Sequence of chain 1.D:
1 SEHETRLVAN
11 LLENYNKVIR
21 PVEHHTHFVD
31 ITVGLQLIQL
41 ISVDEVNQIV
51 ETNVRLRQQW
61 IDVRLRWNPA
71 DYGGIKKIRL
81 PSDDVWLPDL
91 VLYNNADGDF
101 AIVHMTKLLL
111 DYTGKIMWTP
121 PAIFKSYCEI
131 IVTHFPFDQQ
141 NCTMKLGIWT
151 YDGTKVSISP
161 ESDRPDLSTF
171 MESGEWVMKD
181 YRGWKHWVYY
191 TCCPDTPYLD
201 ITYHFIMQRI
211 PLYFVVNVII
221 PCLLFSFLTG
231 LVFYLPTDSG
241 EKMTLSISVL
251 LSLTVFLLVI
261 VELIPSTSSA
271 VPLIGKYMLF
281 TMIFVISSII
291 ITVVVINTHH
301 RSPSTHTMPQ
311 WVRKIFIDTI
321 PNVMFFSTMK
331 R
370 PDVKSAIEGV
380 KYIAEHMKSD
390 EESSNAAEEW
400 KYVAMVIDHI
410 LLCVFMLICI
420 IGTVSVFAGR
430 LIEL

Binding-site contacts:
Ligand atom C25 contacts residue VAL442 of chain 1.C at 4.4 Å (hydrophobic).
Ligand atom C19 contacts residue TYR234 of chain 1.D at 3.4 Å (hydrophobic).
Ligand atom C5 contacts residue TRP317 of chain 1.C at 4.2 Å (hydrophobic).
Ligand atom C15 contacts residue PHE322 of chain 1.C at 4.4 Å (hydrophobic).
Ligand atom O1 contacts residue ARG307 of chain 1.C at 3.5 Å (salt-bridge).
Ligand atom C5 contacts residue ILE318 of chain 1.C at 4.2 Å (hydrophobic).
Ligand atom C6 contacts residue TRP317 of chain 1.C at 4.0 Å (hydrophobic).
Ligand atom C27 contacts residue VAL442 of chain 1.C at 3.8 Å (hydrophobic).
Ligand atom C15 contacts residue PHE439 of chain 1.C at 3.5 Å (hydrophobic).
Ligand atom C4 contacts residue LEU304 of chain 1.C at 4.3 Å (hydrophobic).
Ligand atom C6 contacts residue LEU304 of chain 1.C at 4.2 Å (hydrophobic).
Ligand atom C3 contacts residue TRP317 of chain 1.C at 4.2 Å (hydrophobic).
Ligand atom C27 contacts residue PHE439 of chain 1.C at 3.6 Å (hydrophobic).
Ligand atom O1 contacts residue THR328 of chain 1.D at 3.4 Å.
Ligand atom C4 contacts residue ARG307 of chain 1.C at 3.5 Å.
Ligand atom C3 contacts residue ARG307 of chain 1.C at 4.1 Å.
Ligand atom C3 contacts residue ILE318 of chain 1.C at 4.1 Å (hydrophobic).
Ligand atom C2 contacts residue ARG307 of chain 1.C at 4.5 Å.
Ligand atom C20 contacts residue LEU297 of chain 1.C at 4.2 Å (hydrophobic).
Ligand atom C7 contacts residue PHE322 of chain 1.C at 4.3 Å (hydrophobic).
Ligand atom C4 contacts residue ILE318 of chain 1.C at 3.6 Å (hydrophobic).
Ligand atom C18 contacts residue LEU297 of chain 1.C at 3.8 Å (hydrophobic).
Ligand atom O1 contacts residue ILE318 of chain 1.C at 4.2 Å.
Ligand atom C16 contacts residue PHE439 of chain 1.C at 3.4 Å (hydrophobic).
Ligand atom C2 contacts residue TYR234 of chain 1.D at 4.0 Å (hydrophobic).
Ligand atom C24 contacts residue LEU297 of chain 1.C at 4.2 Å (hydrophobic).
Ligand atom C8 contacts residue VAL300 of chain 1.C at 4.2 Å (hydrophobic).
Ligand atom C18 contacts residue PHE439 of chain 1.C at 4.2 Å (hydrophobic).
Ligand atom C26 contacts residue VAL442 of chain 1.C at 4.0 Å (hydrophobic).
Ligand atom C19 contacts residue VAL300 of chain 1.C at 3.7 Å (hydrophobic).
Ligand atom C7 contacts residue TRP317 of chain 1.C at 4.3 Å (hydrophobic).
Ligand atom C18 contacts residue VAL300 of chain 1.C at 3.8 Å (hydrophobic).
Ligand atom C6 contacts residue ILE318 of chain 1.C at 3.9 Å (hydrophobic).
Ligand atom C22 contacts residue PHE439 of chain 1.C at 4.1 Å (hydrophobic).
Ligand atom C4 contacts residue TYR234 of chain 1.D at 4.5 Å (hydrophobic).

A small-molecule ligand and the protein it binds are described below.
Small molecule (SMILES): CC(C)CCC[C@@H](C)[C@H]1CC[C@H]2[C@@H]3CC=C4C[C@@H](O)CC[C@]4(C)[C@H]3CC[C@]12C

Sequence of chain 1.C:
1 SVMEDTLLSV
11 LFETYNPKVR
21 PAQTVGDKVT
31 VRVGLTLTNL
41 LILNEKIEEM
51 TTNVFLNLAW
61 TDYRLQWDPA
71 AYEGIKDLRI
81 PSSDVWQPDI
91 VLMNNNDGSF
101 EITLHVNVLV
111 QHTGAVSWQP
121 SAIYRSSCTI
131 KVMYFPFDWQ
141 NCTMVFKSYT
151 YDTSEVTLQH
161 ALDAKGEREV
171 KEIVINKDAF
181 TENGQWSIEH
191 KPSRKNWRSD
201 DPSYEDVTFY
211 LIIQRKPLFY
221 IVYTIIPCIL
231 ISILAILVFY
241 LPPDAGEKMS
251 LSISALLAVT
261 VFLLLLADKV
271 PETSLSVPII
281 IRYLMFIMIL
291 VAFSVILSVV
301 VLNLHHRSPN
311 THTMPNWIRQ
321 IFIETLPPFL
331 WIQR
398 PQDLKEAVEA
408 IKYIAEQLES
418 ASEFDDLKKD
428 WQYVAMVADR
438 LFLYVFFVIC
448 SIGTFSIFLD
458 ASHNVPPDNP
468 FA